Sequence of chain 1.A:
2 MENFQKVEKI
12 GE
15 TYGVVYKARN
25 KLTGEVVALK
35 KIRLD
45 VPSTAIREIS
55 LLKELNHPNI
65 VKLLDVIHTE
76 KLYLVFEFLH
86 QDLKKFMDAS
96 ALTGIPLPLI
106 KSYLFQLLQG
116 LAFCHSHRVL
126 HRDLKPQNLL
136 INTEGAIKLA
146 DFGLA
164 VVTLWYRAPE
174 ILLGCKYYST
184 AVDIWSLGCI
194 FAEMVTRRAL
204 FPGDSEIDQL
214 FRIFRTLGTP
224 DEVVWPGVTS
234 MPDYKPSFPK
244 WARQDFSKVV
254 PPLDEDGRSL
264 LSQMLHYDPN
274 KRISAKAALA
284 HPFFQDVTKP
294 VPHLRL

This protein binds this small molecule.
Small molecule (SMILES): Cc1ncc(-c2nc(Nc3ccc(C(=O)N4CC[C@H](N(C)C)C4)cc3)ncc2F)n1C(C)C

Binding-site contacts:
Ligand atom N6 contacts residue ASP87 of chain 1.A at 3.0 Å (salt-bridge).
Ligand atom C9 contacts residue LEU135 of chain 1.A at 3.3 Å (hydrophobic).
Ligand atom N4 contacts residue PHE83 of chain 1.A at 3.8 Å.
Ligand atom N4 contacts residue LEU84 of chain 1.A at 2.7 Å (h-bond).
Ligand atom C15 contacts residue LEU84 of chain 1.A at 3.0 Å (hydrophobic).
Ligand atom N2 contacts residue LYS34 of chain 1.A at 3.2 Å (salt-bridge).
Ligand atom C18 contacts residue ILE11 of chain 1.A at 3.5 Å (hydrophobic).
Ligand atom C21 contacts residue ASP87 of chain 1.A at 3.2 Å.
Ligand atom C23 contacts residue LEU135 of chain 1.A at 3.3 Å (hydrophobic).
Ligand atom C24 contacts residue ALA32 of chain 1.A at 3.5 Å (hydrophobic).
Ligand atom N7 contacts residue ALA32 of chain 1.A at 3.7 Å.
Ligand atom C5 contacts residue VAL19 of chain 1.A at 3.7 Å (hydrophobic).
Ligand atom C9 contacts residue LEU84 of chain 1.A at 3.6 Å (hydrophobic).
Ligand atom O1 contacts residue LYS90 of chain 1.A at 3.8 Å.
Ligand atom C13 contacts residue ASP87 of chain 1.A at 3.7 Å.
Ligand atom N7 contacts residue GLU82 of chain 1.A at 3.7 Å.
Ligand atom C8 contacts residue LEU135 of chain 1.A at 3.4 Å (hydrophobic).
Ligand atom C11 contacts residue LEU135 of chain 1.A at 3.5 Å (hydrophobic).
Ligand atom C23 contacts residue LEU84 of chain 1.A at 3.8 Å (hydrophobic).
Ligand atom N2 contacts residue VAL19 of chain 1.A at 3.5 Å.
Ligand atom N5 contacts residue ASP87 of chain 1.A at 3.8 Å.
Ligand atom C1 contacts residue GLN132 of chain 1.A at 3.3 Å.
Ligand atom F1 contacts residue PHE81 of chain 1.A at 3.2 Å.
Ligand atom C17 contacts residue ILE11 of chain 1.A at 3.0 Å (hydrophobic).
Ligand atom C5 contacts residue ASP146 of chain 1.A at 3.6 Å.
Ligand atom N7 contacts residue LEU84 of chain 1.A at 3.1 Å (h-bond).
Ligand atom C23 contacts residue ALA32 of chain 1.A at 3.5 Å (hydrophobic).
Ligand atom N7 contacts residue LEU135 of chain 1.A at 3.3 Å.
Ligand atom C14 contacts residue HIS85 of chain 1.A at 3.5 Å.
Ligand atom C10 contacts residue LEU84 of chain 1.A at 3.1 Å (hydrophobic).
Ligand atom C24 contacts residue LEU135 of chain 1.A at 3.3 Å (hydrophobic).
Ligand atom F1 contacts residue VAL65 of chain 1.A at 3.4 Å.
Ligand atom C15 contacts residue HIS85 of chain 1.A at 3.8 Å.
Ligand atom C16 contacts residue ASP87 of chain 1.A at 3.6 Å.
Ligand atom C17 contacts residue ASP87 of chain 1.A at 3.6 Å.
Ligand atom N3 contacts residue LEU135 of chain 1.A at 3.4 Å.
Ligand atom O1 contacts residue ASP87 of chain 1.A at 3.1 Å (salt-bridge).
Ligand atom C4 contacts residue VAL19 of chain 1.A at 3.5 Å (hydrophobic).
Ligand atom O1 contacts residue GLN86 of chain 1.A at 3.5 Å.
Ligand atom C23 contacts residue GLU82 of chain 1.A at 3.0 Å.